Sequence of chain 1.A:
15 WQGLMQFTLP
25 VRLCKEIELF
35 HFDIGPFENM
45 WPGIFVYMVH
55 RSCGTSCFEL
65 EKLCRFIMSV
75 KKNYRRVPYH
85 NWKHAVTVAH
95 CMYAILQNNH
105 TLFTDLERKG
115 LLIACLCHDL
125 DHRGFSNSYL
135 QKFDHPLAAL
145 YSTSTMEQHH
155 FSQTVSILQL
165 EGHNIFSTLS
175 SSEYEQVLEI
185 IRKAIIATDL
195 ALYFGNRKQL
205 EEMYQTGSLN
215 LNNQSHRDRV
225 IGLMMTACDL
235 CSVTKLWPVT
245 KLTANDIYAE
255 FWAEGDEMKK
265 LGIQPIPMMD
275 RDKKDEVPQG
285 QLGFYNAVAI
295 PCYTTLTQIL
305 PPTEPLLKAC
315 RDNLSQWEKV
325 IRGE

Binding-site contacts:
Ligand atom CAJ contacts residue PHE288 of chain 1.A at 3.2 Å (hydrophobic).
Ligand atom CAV contacts residue GLY287 of chain 1.A at 3.6 Å.
Ligand atom CAL contacts residue PHE288 of chain 1.A at 3.8 Å (hydrophobic).
Ligand atom CAN contacts residue GLN285 of chain 1.A at 3.6 Å.
Ligand atom SAO contacts residue TYR252 of chain 1.A at 3.4 Å (h-bond).
Ligand atom CAF contacts residue LEU234 of chain 1.A at 3.4 Å (hydrophobic).
Ligand atom CAP contacts residue MET272 of chain 1.A at 3.5 Å (hydrophobic).
Ligand atom CAW contacts residue GLY287 of chain 1.A at 3.8 Å.
Ligand atom CAN contacts residue SER236 of chain 1.A at 4.0 Å.
Ligand atom SAO contacts residue GLN285 of chain 1.A at 3.4 Å (h-bond).
Ligand atom NAR contacts residue GLY284 of chain 1.A at 3.6 Å (h-bond).
Ligand atom CAY contacts residue VAL292 of chain 1.A at 3.8 Å (hydrophobic).
Ligand atom NAK contacts residue GLN285 of chain 1.A at 3.2 Å (h-bond).
Ligand atom CAQ contacts residue MET272 of chain 1.A at 4.0 Å (hydrophobic).
Ligand atom NAG contacts residue PHE288 of chain 1.A at 3.3 Å.
Ligand atom CAX contacts residue VAL292 of chain 1.A at 3.6 Å (hydrophobic).
Ligand atom NAU contacts residue PHE288 of chain 1.A at 3.6 Å.
Ligand atom CAW contacts residue ALA291 of chain 1.A at 3.7 Å (hydrophobic).
Ligand atom SAO contacts residue PHE288 of chain 1.A at 3.9 Å.
Ligand atom CAC contacts residue PHE288 of chain 1.A at 4.0 Å (hydrophobic).
Ligand atom NAK contacts residue PHE288 of chain 1.A at 3.9 Å.
Ligand atom CAA contacts residue LEU234 of chain 1.A at 3.5 Å (hydrophobic).
Ligand atom CAD contacts residue PHE288 of chain 1.A at 3.3 Å (hydrophobic).
Ligand atom CAT contacts residue PHE288 of chain 1.A at 3.7 Å (hydrophobic).
Ligand atom CAN contacts residue VAL237 of chain 1.A at 3.9 Å (hydrophobic).
Ligand atom NAI contacts residue PHE288 of chain 1.A at 3.5 Å.
Ligand atom NAM contacts residue ILE251 of chain 1.A at 3.3 Å.
Ligand atom NAM contacts residue PHE288 of chain 1.A at 3.6 Å.
Ligand atom NAG contacts residue PHE255 of chain 1.A at 3.9 Å.
Ligand atom CAN contacts residue ILE251 of chain 1.A at 3.3 Å (hydrophobic).
Ligand atom NAR contacts residue PHE288 of chain 1.A at 3.7 Å.
Ligand atom CAL contacts residue ILE251 of chain 1.A at 3.3 Å (hydrophobic).
Ligand atom NAI contacts residue GLN285 of chain 1.A at 4.0 Å.
Ligand atom CAB contacts residue LEU194 of chain 1.A at 4.0 Å (hydrophobic).
Ligand atom CAS contacts residue PHE288 of chain 1.A at 3.8 Å (hydrophobic).
Ligand atom CAE contacts residue PHE288 of chain 1.A at 3.4 Å (hydrophobic).
Ligand atom CAQ contacts residue PHE288 of chain 1.A at 3.8 Å (hydrophobic).
Ligand atom CAV contacts residue PHE288 of chain 1.A at 3.5 Å (hydrophobic).
Ligand atom CAF contacts residue PHE288 of chain 1.A at 3.9 Å (hydrophobic).
Ligand atom CAH contacts residue PHE288 of chain 1.A at 3.4 Å (hydrophobic).

A protein and the small-molecule ligand that binds it are described below.
Small molecule (SMILES): Cc1nc2c3ccccc3nc(SCc3nc4ccccc4[nH]3)n2n1